Sequence of chain 1.A:
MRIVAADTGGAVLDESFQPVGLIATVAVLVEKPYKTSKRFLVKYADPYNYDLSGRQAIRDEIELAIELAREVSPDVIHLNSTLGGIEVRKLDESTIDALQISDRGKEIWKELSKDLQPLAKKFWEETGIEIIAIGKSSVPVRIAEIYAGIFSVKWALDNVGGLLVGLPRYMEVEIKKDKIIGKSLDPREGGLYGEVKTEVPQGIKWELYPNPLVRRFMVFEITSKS

The small molecule below binds the protein below.
Small molecule (SMILES): Cc1cn([C@H]2C[C@H](O[P](=O)(O)OC[C@H]3O[C@@H](n4cc(C)c(=O)[nH]c4=O)C[C@@H]3O[P](=O)(O)OC[C@H]3O[C@@H](n4cc(C)c(=O)[nH]c4=O)C[C@@H]3O[P](=O)(O)OC[C@H]3O[C@@H](n4cc(C)c(=O)[nH]c4=O)C[C@@H]3O)[C@@H](COP(=O)=O)O2)c(=O)[nH]c1=O

Binding-site contacts:
Ligand atom C3' contacts residue LEU170 of chain 1.A at 3.5 Å (hydrophobic).
Ligand atom C3' contacts residue PHE220 of chain 1.A at 3.6 Å (hydrophobic).
Ligand atom N3 contacts residue ARG55 of chain 1.A at 2.6 Å (salt-bridge).
Ligand atom C5' contacts residue ASN80 of chain 1.A at 3.2 Å.
Ligand atom O3' contacts residue GLY169 of chain 1.A at 3.0 Å.
Ligand atom O4 contacts residue ARG104 of chain 1.A at 3.7 Å.
Ligand atom N3 contacts residue ILE108 of chain 1.A at 3.2 Å.
Ligand atom OP1 contacts residue THR82 of chain 1.A at 2.6 Å (h-bond).
Ligand atom O3' contacts residue LEU170 of chain 1.A at 2.6 Å (h-bond).
Ligand atom O5' contacts residue SER102 of chain 1.A at 3.8 Å.
Ligand atom C2 contacts residue ILE108 of chain 1.A at 3.5 Å (hydrophobic).
Ligand atom C4' contacts residue ASN80 of chain 1.A at 3.8 Å.
Ligand atom C5' contacts residue THR8 of chain 1.A at 3.7 Å.
Ligand atom O3' contacts residue ASN80 of chain 1.A at 3.5 Å (h-bond).
Ligand atom O4 contacts residue ILE108 of chain 1.A at 3.8 Å.
Ligand atom O4 contacts residue ARG55 of chain 1.A at 3.6 Å.
Ligand atom N1 contacts residue ILE108 of chain 1.A at 3.8 Å.
Ligand atom C4 contacts residue ARG55 of chain 1.A at 3.7 Å.
Ligand atom O3' contacts residue THR82 of chain 1.A at 3.4 Å (h-bond).
Ligand atom O3' contacts residue PHE220 of chain 1.A at 3.7 Å.
Ligand atom OP1 contacts residue THR8 of chain 1.A at 3.5 Å (h-bond).
Ligand atom OP1 contacts residue ASN80 of chain 1.A at 3.0 Å (h-bond).
Ligand atom P contacts residue SER102 of chain 1.A at 3.3 Å.
Ligand atom OP1 contacts residue GLY10 of chain 1.A at 2.8 Å (h-bond).
Ligand atom C5 contacts residue ILE108 of chain 1.A at 3.6 Å (hydrophobic).
Ligand atom C2' contacts residue SER81 of chain 1.A at 3.6 Å.
Ligand atom OP2 contacts residue SER102 of chain 1.A at 3.5 Å (h-bond).
Ligand atom P contacts residue ASN80 of chain 1.A at 3.6 Å.
Ligand atom O2 contacts residue VAL217 of chain 1.A at 3.6 Å.
Ligand atom C4 contacts residue ILE108 of chain 1.A at 3.3 Å (hydrophobic).
Ligand atom OP1 contacts residue GLY9 of chain 1.A at 3.2 Å.
Ligand atom C2 contacts residue ARG55 of chain 1.A at 3.1 Å.
Ligand atom OP1 contacts residue ASP7 of chain 1.A at 3.0 Å (salt-bridge).
Ligand atom O2 contacts residue ARG55 of chain 1.A at 2.9 Å (salt-bridge).
Ligand atom C5' contacts residue GLY169 of chain 1.A at 3.6 Å.
Ligand atom O3' contacts residue SER81 of chain 1.A at 3.6 Å.
Ligand atom O4' contacts residue GLY105 of chain 1.A at 3.7 Å.
Ligand atom C7 contacts residue PHE220 of chain 1.A at 3.4 Å (hydrophobic).
Ligand atom OP1 contacts residue GLU145 of chain 1.A at 3.5 Å (salt-bridge).
Ligand atom OP1 contacts residue PRO171 of chain 1.A at 3.5 Å.